Binding-site contacts:
Ligand atom C8 contacts residue ASN635 of chain 1.A at 4.4 Å.
Ligand atom C1 contacts residue ASN635 of chain 1.A at 1.4 Å.
Ligand atom O7 contacts residue ASN635 of chain 1.A at 3.4 Å (h-bond).
Ligand atom C7 contacts residue ASN635 of chain 1.A at 3.3 Å.
Ligand atom C4 contacts residue ASN635 of chain 1.A at 4.3 Å.
Ligand atom C5 contacts residue ASN635 of chain 1.A at 3.7 Å.
Ligand atom O6 contacts residue ASN635 of chain 1.A at 4.1 Å.
Ligand atom O5 contacts residue ASN635 of chain 1.A at 2.4 Å (h-bond).
Ligand atom N2 contacts residue ASN635 of chain 1.A at 2.9 Å (h-bond).
Ligand atom C3 contacts residue ASN635 of chain 1.A at 3.8 Å.
Ligand atom C2 contacts residue ASN635 of chain 1.A at 2.5 Å.

This protein binds this small molecule.
Small molecule (SMILES): CC(=O)N[C@@H]1[C@@H](O)[C@H](O)[C@@H](CO)O[C@H]1O

Sequence of chain 1.A:
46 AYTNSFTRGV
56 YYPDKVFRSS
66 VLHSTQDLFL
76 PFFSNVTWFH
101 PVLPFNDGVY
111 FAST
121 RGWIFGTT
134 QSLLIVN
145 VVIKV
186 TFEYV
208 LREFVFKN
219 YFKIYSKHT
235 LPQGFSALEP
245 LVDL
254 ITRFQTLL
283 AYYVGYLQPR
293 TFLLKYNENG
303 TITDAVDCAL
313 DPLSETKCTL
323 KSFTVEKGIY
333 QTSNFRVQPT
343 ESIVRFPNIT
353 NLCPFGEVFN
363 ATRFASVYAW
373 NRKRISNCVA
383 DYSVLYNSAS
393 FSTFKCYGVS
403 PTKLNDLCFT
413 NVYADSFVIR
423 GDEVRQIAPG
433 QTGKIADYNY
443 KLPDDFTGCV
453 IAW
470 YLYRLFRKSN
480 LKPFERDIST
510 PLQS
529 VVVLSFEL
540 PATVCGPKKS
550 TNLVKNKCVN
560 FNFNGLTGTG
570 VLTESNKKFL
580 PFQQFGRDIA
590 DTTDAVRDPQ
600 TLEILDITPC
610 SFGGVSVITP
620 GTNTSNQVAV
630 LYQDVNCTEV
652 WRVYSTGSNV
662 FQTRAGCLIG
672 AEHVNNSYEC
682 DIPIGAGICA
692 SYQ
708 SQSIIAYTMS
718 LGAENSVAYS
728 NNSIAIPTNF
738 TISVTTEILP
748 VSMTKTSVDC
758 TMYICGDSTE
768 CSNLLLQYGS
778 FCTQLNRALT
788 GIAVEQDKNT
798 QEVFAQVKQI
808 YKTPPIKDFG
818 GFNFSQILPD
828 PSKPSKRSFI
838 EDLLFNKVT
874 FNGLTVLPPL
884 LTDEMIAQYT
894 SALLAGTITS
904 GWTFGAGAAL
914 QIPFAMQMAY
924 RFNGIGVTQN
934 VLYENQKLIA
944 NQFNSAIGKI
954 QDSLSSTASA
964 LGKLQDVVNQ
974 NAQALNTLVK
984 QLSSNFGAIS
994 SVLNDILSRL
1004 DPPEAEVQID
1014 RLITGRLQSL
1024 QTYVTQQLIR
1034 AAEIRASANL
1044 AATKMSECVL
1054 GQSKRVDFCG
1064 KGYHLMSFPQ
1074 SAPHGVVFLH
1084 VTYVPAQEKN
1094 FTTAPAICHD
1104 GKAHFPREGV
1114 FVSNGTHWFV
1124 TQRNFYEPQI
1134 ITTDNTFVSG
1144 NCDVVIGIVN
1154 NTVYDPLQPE